Binding-site contacts:
Ligand atom C5 contacts residue ASN12 of chain 33.C at 4.1 Å.
Ligand atom C2 contacts residue ASN12 of chain 33.C at 3.2 Å.
Ligand atom C1 contacts residue ASN12 of chain 33.C at 2.2 Å.
Ligand atom C7 contacts residue ASN12 of chain 33.C at 3.9 Å.
Ligand atom O5 contacts residue ASN12 of chain 33.C at 2.7 Å (h-bond).
Ligand atom N2 contacts residue ASN12 of chain 33.C at 3.8 Å.
Ligand atom O7 contacts residue ASN12 of chain 33.C at 3.7 Å.

The small molecule below binds the protein below.
Small molecule (SMILES): CC(=O)N[C@H]1[C@H](O[C@H]2[C@H](O)[C@@H](NC(C)=O)CO[C@@H]2CO)O[C@H](CO)[C@@H](O)[C@@H]1O

Sequence of chain 33.C:
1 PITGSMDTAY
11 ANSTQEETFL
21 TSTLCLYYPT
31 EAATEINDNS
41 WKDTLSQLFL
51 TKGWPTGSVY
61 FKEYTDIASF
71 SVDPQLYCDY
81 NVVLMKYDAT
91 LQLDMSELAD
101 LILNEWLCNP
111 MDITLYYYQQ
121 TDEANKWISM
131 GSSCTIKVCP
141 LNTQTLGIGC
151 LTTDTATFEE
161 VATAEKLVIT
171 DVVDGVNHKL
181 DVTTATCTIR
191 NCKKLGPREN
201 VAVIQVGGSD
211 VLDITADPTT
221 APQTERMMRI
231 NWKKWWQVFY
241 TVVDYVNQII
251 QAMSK